A protein and the small-molecule ligand that binds it are described below.
Small molecule (SMILES): CC(=O)N[C@@H]1[C@@H](O)[C@H](O)[C@@H](CO)O[C@H]1O

Binding-site contacts:
Ligand atom O7 contacts residue GLY339 of chain 1.A at 3.9 Å.
Ligand atom C2 contacts residue ASN343 of chain 1.A at 2.5 Å.
Ligand atom C8 contacts residue GLY339 of chain 1.A at 3.6 Å.
Ligand atom C8 contacts residue LEU368 of chain 1.A at 4.2 Å (hydrophobic).
Ligand atom O5 contacts residue ASN343 of chain 1.A at 2.3 Å (h-bond).
Ligand atom C7 contacts residue ASN343 of chain 1.A at 4.0 Å.
Ligand atom O7 contacts residue VAL367 of chain 1.A at 4.2 Å.
Ligand atom C8 contacts residue PHE342 of chain 1.A at 3.8 Å (hydrophobic).
Ligand atom O3 contacts residue VAL367 of chain 1.A at 3.9 Å.
Ligand atom C7 contacts residue GLY339 of chain 1.A at 3.7 Å.
Ligand atom C8 contacts residue PHE338 of chain 1.A at 3.7 Å (hydrophobic).
Ligand atom C5 contacts residue ASN343 of chain 1.A at 3.6 Å.
Ligand atom C3 contacts residue ASN343 of chain 1.A at 3.8 Å.
Ligand atom N2 contacts residue PHE342 of chain 1.A at 4.4 Å.
Ligand atom N2 contacts residue ASN343 of chain 1.A at 2.9 Å (h-bond).
Ligand atom N2 contacts residue GLY339 of chain 1.A at 4.3 Å.
Ligand atom C4 contacts residue ASN343 of chain 1.A at 4.2 Å.
Ligand atom C1 contacts residue ASN343 of chain 1.A at 1.4 Å.

Sequence of chain 1.A:
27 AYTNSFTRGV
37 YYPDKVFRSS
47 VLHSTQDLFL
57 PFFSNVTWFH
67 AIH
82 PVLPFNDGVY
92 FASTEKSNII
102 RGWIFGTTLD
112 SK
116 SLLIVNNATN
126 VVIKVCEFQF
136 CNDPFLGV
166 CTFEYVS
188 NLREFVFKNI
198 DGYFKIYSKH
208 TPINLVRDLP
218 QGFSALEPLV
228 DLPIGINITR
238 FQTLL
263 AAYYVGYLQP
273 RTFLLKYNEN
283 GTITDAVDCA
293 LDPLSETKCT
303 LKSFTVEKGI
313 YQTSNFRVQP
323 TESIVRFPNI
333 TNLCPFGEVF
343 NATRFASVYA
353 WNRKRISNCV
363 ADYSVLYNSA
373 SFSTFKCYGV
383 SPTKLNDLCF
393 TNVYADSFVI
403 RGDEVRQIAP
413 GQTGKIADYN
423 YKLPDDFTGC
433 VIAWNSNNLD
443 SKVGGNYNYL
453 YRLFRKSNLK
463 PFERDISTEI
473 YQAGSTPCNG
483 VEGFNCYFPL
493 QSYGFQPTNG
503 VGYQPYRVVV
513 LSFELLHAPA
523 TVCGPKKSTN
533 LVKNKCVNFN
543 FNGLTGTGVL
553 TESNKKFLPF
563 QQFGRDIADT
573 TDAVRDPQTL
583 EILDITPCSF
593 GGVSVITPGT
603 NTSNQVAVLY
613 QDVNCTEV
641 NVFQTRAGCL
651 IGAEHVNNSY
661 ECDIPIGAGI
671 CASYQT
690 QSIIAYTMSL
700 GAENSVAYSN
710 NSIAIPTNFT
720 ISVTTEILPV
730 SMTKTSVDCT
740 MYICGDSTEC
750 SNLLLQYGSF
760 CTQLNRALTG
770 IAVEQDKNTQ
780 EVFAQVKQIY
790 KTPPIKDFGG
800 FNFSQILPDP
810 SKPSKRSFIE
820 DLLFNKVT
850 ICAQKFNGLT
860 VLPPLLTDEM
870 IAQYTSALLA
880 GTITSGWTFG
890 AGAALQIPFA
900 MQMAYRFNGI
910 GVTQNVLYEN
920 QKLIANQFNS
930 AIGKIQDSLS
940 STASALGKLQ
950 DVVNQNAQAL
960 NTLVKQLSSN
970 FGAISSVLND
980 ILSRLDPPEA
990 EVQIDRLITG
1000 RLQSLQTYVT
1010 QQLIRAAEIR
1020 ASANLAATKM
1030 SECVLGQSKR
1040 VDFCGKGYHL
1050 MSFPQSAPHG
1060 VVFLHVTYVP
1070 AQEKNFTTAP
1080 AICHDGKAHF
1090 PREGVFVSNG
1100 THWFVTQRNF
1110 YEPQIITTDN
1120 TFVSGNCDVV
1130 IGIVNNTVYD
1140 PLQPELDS